Binding-site contacts:
Ligand atom C contacts residue ASP122 of chain 1.A at 3.6 Å.
Ligand atom N1 contacts residue ILE211 of chain 1.A at 3.6 Å.
Ligand atom C6 contacts residue ZSA1 of chain 1.D at 4.0 Å.
Ligand atom C1 contacts residue ASP208 of chain 1.A at 4.1 Å.
Ligand atom C contacts residue ALA105 of chain 1.A at 4.4 Å (hydrophobic).
Ligand atom N contacts residue GLY310 of chain 1.A at 4.0 Å.
Ligand atom C7 contacts residue THR312 of chain 1.A at 3.5 Å.
Ligand atom C5 contacts residue ASP104 of chain 1.A at 3.1 Å.
Ligand atom N3 contacts residue ASP104 of chain 1.A at 4.2 Å.
Ligand atom N2 contacts residue ILE211 of chain 1.A at 3.8 Å.
Ligand atom C6 contacts residue THR312 of chain 1.A at 3.8 Å.
Ligand atom N5 contacts residue ASP208 of chain 1.A at 3.9 Å.
Ligand atom N2 contacts residue ALA105 of chain 1.A at 4.3 Å.
Ligand atom C6 contacts residue ASP104 of chain 1.A at 3.4 Å.
Ligand atom C2 contacts residue ASP208 of chain 1.A at 3.8 Å.
Ligand atom N5 contacts residue ILE99 of chain 1.A at 4.4 Å.
Ligand atom C4 contacts residue ASP104 of chain 1.A at 3.4 Å.
Ligand atom N2 contacts residue ASP208 of chain 1.A at 3.8 Å.
Ligand atom C contacts residue ILE211 of chain 1.A at 3.9 Å (hydrophobic).
Ligand atom C7 contacts residue ASP104 of chain 1.A at 3.7 Å.
Ligand atom C1 contacts residue ASP104 of chain 1.A at 4.4 Å.
Ligand atom N3 contacts residue ASP208 of chain 1.A at 4.5 Å.
Ligand atom N4 contacts residue ILE99 of chain 1.A at 4.0 Å.
Ligand atom N contacts residue ASP122 of chain 1.A at 3.6 Å (salt-bridge).
Ligand atom C2 contacts residue ILE99 of chain 1.A at 4.2 Å (hydrophobic).
Ligand atom C3 contacts residue ASP104 of chain 1.A at 3.7 Å.
Ligand atom N3 contacts residue ALA105 of chain 1.A at 4.2 Å.
Ligand atom N1 contacts residue ASP122 of chain 1.A at 3.3 Å (salt-bridge).
Ligand atom N4 contacts residue ASP208 of chain 1.A at 3.1 Å (salt-bridge).
Ligand atom C5 contacts residue ZSA1 of chain 1.D at 3.9 Å.
Ligand atom N contacts residue ALA105 of chain 1.A at 4.5 Å.
Ligand atom N1 contacts residue PHE205 of chain 1.A at 4.2 Å.
Ligand atom C8 contacts residue ASP104 of chain 1.A at 3.8 Å.
Ligand atom C2 contacts residue ASP104 of chain 1.A at 4.4 Å.

Sequence of chain 1.A:
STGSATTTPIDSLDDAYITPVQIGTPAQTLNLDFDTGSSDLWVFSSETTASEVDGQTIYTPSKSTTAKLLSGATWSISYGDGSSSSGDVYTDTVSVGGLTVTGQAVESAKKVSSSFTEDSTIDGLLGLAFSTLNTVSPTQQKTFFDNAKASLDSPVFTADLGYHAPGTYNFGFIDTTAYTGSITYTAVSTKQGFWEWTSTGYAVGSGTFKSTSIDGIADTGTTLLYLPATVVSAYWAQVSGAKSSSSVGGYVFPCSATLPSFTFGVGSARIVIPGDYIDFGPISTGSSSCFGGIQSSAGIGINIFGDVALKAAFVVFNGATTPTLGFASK

The protein below binds the small molecule below.
Small molecule (SMILES): N=C(N)N/N=C1\N=C(N)c2ccccc21